Sequence of chain 1.A:
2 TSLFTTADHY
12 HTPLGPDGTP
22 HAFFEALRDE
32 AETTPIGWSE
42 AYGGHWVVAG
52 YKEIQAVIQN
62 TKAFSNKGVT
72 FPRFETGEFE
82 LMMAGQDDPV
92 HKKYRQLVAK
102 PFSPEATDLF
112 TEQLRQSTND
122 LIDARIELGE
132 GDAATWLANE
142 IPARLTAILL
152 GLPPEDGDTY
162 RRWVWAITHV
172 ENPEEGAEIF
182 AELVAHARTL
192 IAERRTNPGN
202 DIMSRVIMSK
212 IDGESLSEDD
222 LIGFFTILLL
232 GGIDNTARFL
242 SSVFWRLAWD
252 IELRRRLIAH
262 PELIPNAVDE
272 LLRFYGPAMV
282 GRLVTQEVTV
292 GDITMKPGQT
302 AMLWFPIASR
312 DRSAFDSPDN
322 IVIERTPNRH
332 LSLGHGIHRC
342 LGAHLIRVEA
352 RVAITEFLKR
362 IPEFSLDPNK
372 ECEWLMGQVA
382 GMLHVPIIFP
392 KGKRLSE

Binding-site contacts:
Ligand atom C7 contacts residue LEU231 of chain 1.A at 4.1 Å (hydrophobic).
Ligand atom C5 contacts residue LEU82 of chain 1.A at 3.8 Å (hydrophobic).
Ligand atom C5 contacts residue VAL70 of chain 1.A at 4.4 Å (hydrophobic).
Ligand atom C3 contacts residue VAL70 of chain 1.A at 4.2 Å (hydrophobic).
Ligand atom C7 contacts residue GLY232 of chain 1.A at 3.7 Å.
Ligand atom C9 contacts residue VAL281 of chain 1.A at 3.8 Å (hydrophobic).
Ligand atom C10 contacts residue VAL380 of chain 1.A at 3.7 Å (hydrophobic).
Ligand atom C6 contacts residue LEU82 of chain 1.A at 4.0 Å (hydrophobic).
Ligand atom C9 contacts residue HEM1 of chain 1.C at 3.9 Å.
Ligand atom O contacts residue ASN236 of chain 1.A at 2.9 Å (h-bond).
Ligand atom C3 contacts residue ALA85 of chain 1.A at 3.9 Å (hydrophobic).
Ligand atom C5 contacts residue THR71 of chain 1.A at 4.0 Å.
Ligand atom C4 contacts residue VAL70 of chain 1.A at 4.0 Å (hydrophobic).
Ligand atom C2 contacts residue ILE228 of chain 1.A at 4.2 Å (hydrophobic).
Ligand atom C7 contacts residue ASN236 of chain 1.A at 3.7 Å.
Ligand atom C9 contacts residue ASN236 of chain 1.A at 4.0 Å.
Ligand atom C10 contacts residue GLN379 of chain 1.A at 3.9 Å.
Ligand atom C5 contacts residue PHE75 of chain 1.A at 4.5 Å (hydrophobic).
Ligand atom C8 contacts residue ASN236 of chain 1.A at 4.0 Å.
Ligand atom C2 contacts residue ALA85 of chain 1.A at 4.3 Å (hydrophobic).
Ligand atom C9 contacts residue ALA279 of chain 1.A at 3.9 Å (hydrophobic).
Ligand atom C10 contacts residue ASN236 of chain 1.A at 4.5 Å.
Ligand atom C1 contacts residue ASN236 of chain 1.A at 3.9 Å.
Ligand atom C10 contacts residue MET280 of chain 1.A at 4.1 Å (hydrophobic).
Ligand atom C10 contacts residue PHE75 of chain 1.A at 4.3 Å (hydrophobic).
Ligand atom C1 contacts residue ILE228 of chain 1.A at 4.5 Å (hydrophobic).
Ligand atom C2 contacts residue HEM1 of chain 1.C at 3.8 Å.
Ligand atom C4 contacts residue VAL281 of chain 1.A at 4.5 Å (hydrophobic).
Ligand atom C3 contacts residue HEM1 of chain 1.C at 3.9 Å.
Ligand atom C7 contacts residue ILE228 of chain 1.A at 3.9 Å (hydrophobic).
Ligand atom C6 contacts residue ILE228 of chain 1.A at 4.4 Å (hydrophobic).
Ligand atom C9 contacts residue MET280 of chain 1.A at 4.1 Å (hydrophobic).
Ligand atom C6 contacts residue LEU231 of chain 1.A at 4.5 Å (hydrophobic).

A protein and the small-molecule ligand that binds it are described below.
Small molecule (SMILES): CC12CCC(CC1)C(C)(C)O2